Sequence of chain 1.N:
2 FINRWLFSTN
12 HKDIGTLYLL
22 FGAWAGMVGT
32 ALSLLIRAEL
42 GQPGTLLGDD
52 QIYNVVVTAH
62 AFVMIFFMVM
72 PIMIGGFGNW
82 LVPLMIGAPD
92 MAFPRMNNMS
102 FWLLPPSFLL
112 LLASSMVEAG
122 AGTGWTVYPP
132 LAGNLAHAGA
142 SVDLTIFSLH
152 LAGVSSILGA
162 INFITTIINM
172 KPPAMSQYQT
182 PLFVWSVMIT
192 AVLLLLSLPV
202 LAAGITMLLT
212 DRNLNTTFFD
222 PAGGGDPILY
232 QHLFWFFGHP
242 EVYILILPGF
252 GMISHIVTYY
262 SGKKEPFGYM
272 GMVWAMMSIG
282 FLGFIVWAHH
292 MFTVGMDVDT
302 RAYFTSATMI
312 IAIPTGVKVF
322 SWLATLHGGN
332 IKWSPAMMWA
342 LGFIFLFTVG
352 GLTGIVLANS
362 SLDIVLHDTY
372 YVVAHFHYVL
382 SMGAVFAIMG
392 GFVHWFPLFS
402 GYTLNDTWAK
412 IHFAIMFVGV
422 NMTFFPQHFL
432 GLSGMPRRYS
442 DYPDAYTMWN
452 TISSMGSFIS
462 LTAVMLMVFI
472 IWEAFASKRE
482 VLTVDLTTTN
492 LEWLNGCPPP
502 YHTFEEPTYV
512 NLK

This small molecule binds to this protein.
Small molecule (SMILES): CCCCCCCCCCO[C@@H]1O[C@H](CO)[C@@H](O[C@H]2O[C@H](CO)[C@@H](O)[C@H](O)[C@H]2O)[C@H](O)[C@H]1O

Sequence of chain 1.Y:
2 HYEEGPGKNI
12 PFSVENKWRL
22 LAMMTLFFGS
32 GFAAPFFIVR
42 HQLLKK

Binding-site contacts:
Ligand atom C43 contacts residue LEU34 of chain 1.Z at 3.9 Å (hydrophobic).
Ligand atom O3 contacts residue HIS36 of chain 1.Z at 3.1 Å.
Ligand atom C4 contacts residue TRP98 of chain 1.Q at 4.0 Å (hydrophobic).
Ligand atom C34 contacts residue PHE459 of chain 1.N at 4.1 Å (hydrophobic).
Ligand atom C40 contacts residue LEU462 of chain 1.N at 4.0 Å (hydrophobic).
Ligand atom C37 contacts residue ALA30 of chain 1.Z at 3.9 Å (hydrophobic).
Ligand atom C28 contacts residue LEU27 of chain 1.Z at 3.6 Å (hydrophobic).
Ligand atom O61 contacts residue TYR102 of chain 1.Q at 3.3 Å.
Ligand atom O49 contacts residue TRP32 of chain 1.Z at 3.8 Å.
Ligand atom C25 contacts residue TRP98 of chain 1.Q at 4.0 Å (hydrophobic).
Ligand atom O6 contacts residue TYR102 of chain 1.Q at 3.6 Å.
Ligand atom C18 contacts residue TRP98 of chain 1.Q at 4.0 Å (hydrophobic).
Ligand atom C1 contacts residue GLY31 of chain 1.Z at 3.5 Å.
Ligand atom O5 contacts residue TRP98 of chain 1.Q at 3.4 Å.
Ligand atom C18 contacts residue LEU28 of chain 1.Z at 4.1 Å (hydrophobic).
Ligand atom C1 contacts residue TRP32 of chain 1.Z at 3.4 Å (hydrophobic).
Ligand atom O1 contacts residue TYR35 of chain 1.Z at 3.2 Å.
Ligand atom C37 contacts residue LEU34 of chain 1.Z at 3.7 Å (hydrophobic).
Ligand atom C6 contacts residue GLY31 of chain 1.Z at 4.0 Å.
Ligand atom C2 contacts residue TRP32 of chain 1.Z at 3.8 Å (hydrophobic).
Ligand atom C40 contacts residue PHE37 of chain 1.Y at 4.0 Å (hydrophobic).
Ligand atom C10 contacts residue TYR35 of chain 1.Z at 3.8 Å (hydrophobic).
Ligand atom C19 contacts residue LEU27 of chain 1.Z at 3.5 Å (hydrophobic).
Ligand atom C22 contacts residue TRP98 of chain 1.Q at 3.4 Å (hydrophobic).
Ligand atom O16 contacts residue GLY31 of chain 1.Z at 4.1 Å.
Ligand atom O16 contacts residue LEU27 of chain 1.Z at 4.1 Å.
Ligand atom O61 contacts residue TRP98 of chain 1.Q at 2.9 Å (h-bond).
Ligand atom C6 contacts residue TRP98 of chain 1.Q at 3.8 Å (hydrophobic).
Ligand atom O6 contacts residue TYR35 of chain 1.Z at 3.6 Å.
Ligand atom C31 contacts residue TRP98 of chain 1.Q at 3.9 Å (hydrophobic).
Ligand atom C43 contacts residue PHE459 of chain 1.N at 3.8 Å (hydrophobic).
Ligand atom C9 contacts residue TYR35 of chain 1.Z at 3.6 Å (hydrophobic).
Ligand atom C25 contacts residue LEU95 of chain 1.Q at 3.8 Å (hydrophobic).
Ligand atom O49 contacts residue LEU28 of chain 1.Z at 3.0 Å (h-bond).
Ligand atom O16 contacts residue LEU28 of chain 1.Z at 3.4 Å.
Ligand atom C11 contacts residue TYR35 of chain 1.Z at 3.4 Å (hydrophobic).
Ligand atom C57 contacts residue TRP98 of chain 1.Q at 4.0 Å (hydrophobic).
Ligand atom C1 contacts residue LEU28 of chain 1.Z at 3.7 Å (hydrophobic).
Ligand atom O55 contacts residue TRP32 of chain 1.Z at 3.0 Å.
Ligand atom O3 contacts residue TRP32 of chain 1.Z at 3.8 Å.

Sequence of chain 1.Z:
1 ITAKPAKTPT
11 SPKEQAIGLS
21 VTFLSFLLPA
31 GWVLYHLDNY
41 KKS

Sequence of chain 1.Q:
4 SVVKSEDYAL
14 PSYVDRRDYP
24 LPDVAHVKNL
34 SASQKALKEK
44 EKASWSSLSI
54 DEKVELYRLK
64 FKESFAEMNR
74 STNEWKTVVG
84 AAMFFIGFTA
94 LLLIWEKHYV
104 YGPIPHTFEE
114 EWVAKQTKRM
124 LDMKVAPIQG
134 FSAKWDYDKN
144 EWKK